Binding-site contacts:
Ligand atom N3 contacts residue ARG208 of chain 2.A at 3.1 Å (salt-bridge).
Ligand atom O4 contacts residue THR109 of chain 2.A at 2.1 Å (h-bond).
Ligand atom C4 contacts residue THR109 of chain 2.A at 2.6 Å.
Ligand atom C5 contacts residue NCD1 of chain 2.E at 0.2 Å.
Ligand atom O4 contacts residue NCD1 of chain 2.E at 0.9 Å (h-bond).
Ligand atom C6 contacts residue ALA235 of chain 2.A at 3.6 Å (hydrophobic).
Ligand atom O72 contacts residue ARG22 of chain 2.A at 2.8 Å (salt-bridge).
Ligand atom O2 contacts residue ARG208 of chain 2.A at 3.1 Å (salt-bridge).
Ligand atom O71 contacts residue HIS20 of chain 2.A at 3.5 Å (h-bond).
Ligand atom C2 contacts residue PRO249 of chain 2.A at 3.5 Å (hydrophobic).
Ligand atom N1 contacts residue GLY250 of chain 2.A at 3.6 Å.
Ligand atom O2 contacts residue VAL207 of chain 2.A at 3.5 Å.
Ligand atom O71 contacts residue PHE110 of chain 2.A at 3.0 Å.
Ligand atom O4 contacts residue HIS137 of chain 2.A at 3.2 Å.
Ligand atom N1 contacts residue PRO249 of chain 2.A at 3.1 Å (h-bond).
Ligand atom N1 contacts residue NCD1 of chain 2.E at 0.7 Å (h-bond).
Ligand atom C4 contacts residue ZN1 of chain 2.D at 3.6 Å.
Ligand atom O72 contacts residue PHE110 of chain 2.A at 3.1 Å.
Ligand atom C2 contacts residue ARG208 of chain 2.A at 3.7 Å.
Ligand atom O71 contacts residue NCD1 of chain 2.E at 0.7 Å (h-bond).
Ligand atom O2 contacts residue PRO249 of chain 2.A at 3.3 Å.
Ligand atom O71 contacts residue ARG22 of chain 2.A at 2.8 Å (salt-bridge).
Ligand atom N3 contacts residue NCD1 of chain 2.E at 1.4 Å.
Ligand atom C7 contacts residue ARG22 of chain 2.A at 3.3 Å.
Ligand atom O71 contacts residue ASN52 of chain 2.A at 2.7 Å (h-bond).
Ligand atom N1 contacts residue ALA235 of chain 2.A at 3.2 Å.
Ligand atom C4 contacts residue NCD1 of chain 2.E at 1.4 Å.
Ligand atom C7 contacts residue NCD1 of chain 2.E at 0.5 Å.
Ligand atom C5 contacts residue THR109 of chain 2.A at 3.6 Å.
Ligand atom O2 contacts residue GLY250 of chain 2.A at 3.1 Å.
Ligand atom O4 contacts residue ZN1 of chain 2.D at 2.9 Å.
Ligand atom C2 contacts residue GLY250 of chain 2.A at 3.8 Å.
Ligand atom O2 contacts residue NCD1 of chain 2.E at 0.7 Å (h-bond).
Ligand atom O72 contacts residue HIS237 of chain 2.A at 2.8 Å (h-bond).
Ligand atom O72 contacts residue NCD1 of chain 2.E at 0.5 Å (h-bond).
Ligand atom C2 contacts residue NCD1 of chain 2.E at 0.2 Å.
Ligand atom C7 contacts residue PHE110 of chain 2.A at 3.3 Å (hydrophobic).
Ligand atom C6 contacts residue NCD1 of chain 2.E at 0.5 Å.
Ligand atom N3 contacts residue THR109 of chain 2.A at 2.9 Å (h-bond).
Ligand atom O72 contacts residue PRO249 of chain 2.A at 3.1 Å (h-bond).

This protein binds this small molecule.
Small molecule (SMILES): O=C(O)c1cc(=O)[nH]c(=O)[nH]1

Sequence of chain 2.A:
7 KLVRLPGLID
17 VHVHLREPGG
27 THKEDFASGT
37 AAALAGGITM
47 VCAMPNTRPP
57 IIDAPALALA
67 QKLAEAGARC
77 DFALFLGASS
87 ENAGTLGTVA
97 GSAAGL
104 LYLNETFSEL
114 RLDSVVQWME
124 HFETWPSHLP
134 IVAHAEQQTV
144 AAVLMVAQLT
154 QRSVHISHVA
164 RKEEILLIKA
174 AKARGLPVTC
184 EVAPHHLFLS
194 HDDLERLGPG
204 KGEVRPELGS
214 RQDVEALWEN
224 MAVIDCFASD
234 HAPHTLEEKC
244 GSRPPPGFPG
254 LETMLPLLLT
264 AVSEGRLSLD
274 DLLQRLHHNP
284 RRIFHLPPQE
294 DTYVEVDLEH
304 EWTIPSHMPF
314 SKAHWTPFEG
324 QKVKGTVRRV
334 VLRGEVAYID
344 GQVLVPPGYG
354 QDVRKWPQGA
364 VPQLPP